The protein below binds the small molecule below.
Small molecule (SMILES): CC(C)CCC[C@@H](C)[C@H]1CC[C@H]2[C@@H]3CC=C4C[C@@H](O)CC[C@]4(C)[C@H]3CC[C@]12C

Binding-site contacts:
Ligand atom C26 contacts residue ILE271 of chain 1.B at 4.3 Å (hydrophobic).
Ligand atom C11 contacts residue VAL235 of chain 1.B at 4.0 Å (hydrophobic).
Ligand atom C12 contacts residue TRP314 of chain 1.B at 4.4 Å (hydrophobic).
Ligand atom C3 contacts residue HIS232 of chain 1.B at 3.3 Å.
Ligand atom C26 contacts residue LEU318 of chain 1.B at 3.8 Å (hydrophobic).
Ligand atom C25 contacts residue PHE325 of chain 1.B at 4.2 Å (hydrophobic).
Ligand atom C25 contacts residue LEU318 of chain 1.B at 4.5 Å (hydrophobic).
Ligand atom C1 contacts residue HIS232 of chain 1.B at 4.2 Å.
Ligand atom O1 contacts residue HIS232 of chain 1.B at 4.0 Å.
Ligand atom C26 contacts residue PHE325 of chain 1.B at 3.7 Å (hydrophobic).
Ligand atom C27 contacts residue PHE325 of chain 1.B at 4.0 Å (hydrophobic).
Ligand atom C2 contacts residue HIS232 of chain 1.B at 4.1 Å.
Ligand atom C4 contacts residue HIS232 of chain 1.B at 4.1 Å.
Ligand atom C1 contacts residue VAL235 of chain 1.B at 4.2 Å (hydrophobic).
Ligand atom C5 contacts residue HIS232 of chain 1.B at 4.3 Å.
Ligand atom C24 contacts residue LEU268 of chain 1.B at 4.5 Å (hydrophobic).
Ligand atom C21 contacts residue LEU239 of chain 1.B at 3.5 Å (hydrophobic).

Sequence of chain 1.B:
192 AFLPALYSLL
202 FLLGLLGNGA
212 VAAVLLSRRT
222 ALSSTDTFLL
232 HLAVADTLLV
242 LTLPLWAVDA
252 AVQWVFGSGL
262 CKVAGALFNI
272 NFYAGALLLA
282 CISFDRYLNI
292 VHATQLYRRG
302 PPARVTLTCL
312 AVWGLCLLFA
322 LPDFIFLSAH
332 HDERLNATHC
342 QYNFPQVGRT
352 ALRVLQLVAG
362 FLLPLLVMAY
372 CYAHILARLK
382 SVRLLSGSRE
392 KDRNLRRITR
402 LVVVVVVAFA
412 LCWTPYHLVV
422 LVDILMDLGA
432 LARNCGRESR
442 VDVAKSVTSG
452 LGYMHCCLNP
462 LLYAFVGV